Binding-site contacts:
Ligand atom OAG contacts residue LYS129 of chain 1.B at 3.3 Å.
Ligand atom CAM contacts residue LEU48 of chain 1.B at 4.3 Å (hydrophobic).
Ligand atom CAZ contacts residue ILE132 of chain 1.B at 4.2 Å (hydrophobic).
Ligand atom CAD contacts residue ILE132 of chain 1.B at 4.0 Å (hydrophobic).
Ligand atom CAI contacts residue ILE132 of chain 1.B at 4.0 Å (hydrophobic).
Ligand atom CBD contacts residue ILE132 of chain 1.B at 4.0 Å (hydrophobic).
Ligand atom CAR contacts residue LYS129 of chain 1.B at 3.8 Å.
Ligand atom CAI contacts residue SER52 of chain 1.B at 4.3 Å.
Ligand atom CAQ contacts residue TRP136 of chain 1.B at 3.4 Å (hydrophobic).
Ligand atom CAK contacts residue ILE132 of chain 1.B at 4.1 Å (hydrophobic).
Ligand atom CAY contacts residue LYS129 of chain 1.B at 4.2 Å.
Ligand atom CAV contacts residue ILE132 of chain 1.B at 4.1 Å (hydrophobic).
Ligand atom CBG contacts residue CYS55 of chain 1.B at 4.3 Å (hydrophobic).
Ligand atom CAP contacts residue TRP136 of chain 1.B at 3.8 Å (hydrophobic).
Ligand atom CAK contacts residue CYS55 of chain 1.B at 4.1 Å (hydrophobic).
Ligand atom CAP contacts residue CYS55 of chain 1.B at 3.7 Å (hydrophobic).
Ligand atom CAA contacts residue LEU90 of chain 1.B at 3.8 Å (hydrophobic).
Ligand atom CAV contacts residue LEU48 of chain 1.B at 4.4 Å (hydrophobic).
Ligand atom CAY contacts residue LEU48 of chain 1.B at 3.8 Å (hydrophobic).
Ligand atom CBA contacts residue LEU90 of chain 1.B at 4.1 Å (hydrophobic).
Ligand atom CAL contacts residue LEU48 of chain 1.B at 4.3 Å (hydrophobic).
Ligand atom CBC contacts residue LEU48 of chain 1.B at 4.3 Å (hydrophobic).
Ligand atom CAE contacts residue TRP136 of chain 1.B at 3.8 Å (hydrophobic).
Ligand atom CAQ contacts residue SER52 of chain 1.B at 4.5 Å.
Ligand atom CAA contacts residue LEU93 of chain 1.B at 3.9 Å (hydrophobic).
Ligand atom CAK contacts residue SER52 of chain 1.B at 3.9 Å.
Ligand atom CAQ contacts residue CYS55 of chain 1.B at 3.7 Å (hydrophobic).
Ligand atom OAW contacts residue LEU48 of chain 1.B at 3.2 Å.
Ligand atom CAD contacts residue CYS133 of chain 1.B at 3.9 Å (hydrophobic).
Ligand atom CAX contacts residue ARG125 of chain 1.B at 4.2 Å.
Ligand atom CBA contacts residue VAL59 of chain 1.B at 4.4 Å (hydrophobic).
Ligand atom CAN contacts residue VAL59 of chain 1.B at 3.8 Å (hydrophobic).
Ligand atom OAW contacts residue LYS129 of chain 1.B at 4.2 Å.
Ligand atom CAI contacts residue THR51 of chain 1.B at 4.2 Å.
Ligand atom OAG contacts residue LEU48 of chain 1.B at 4.5 Å.
Ligand atom OAH contacts residue ARG125 of chain 1.B at 2.9 Å (salt-bridge).

Sequence of chain 1.B:
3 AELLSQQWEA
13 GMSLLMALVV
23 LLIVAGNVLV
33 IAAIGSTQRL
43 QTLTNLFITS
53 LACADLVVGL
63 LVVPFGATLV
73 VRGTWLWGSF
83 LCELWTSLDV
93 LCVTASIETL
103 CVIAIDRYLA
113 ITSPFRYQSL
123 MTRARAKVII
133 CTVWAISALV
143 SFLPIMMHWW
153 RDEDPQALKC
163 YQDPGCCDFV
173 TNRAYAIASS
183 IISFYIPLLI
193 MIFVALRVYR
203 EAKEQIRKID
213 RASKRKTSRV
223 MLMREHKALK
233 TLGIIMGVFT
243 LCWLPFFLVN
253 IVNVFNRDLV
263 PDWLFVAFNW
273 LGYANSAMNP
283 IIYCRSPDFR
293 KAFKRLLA

A protein and the small-molecule ligand that binds it are described below.
Small molecule (SMILES): CC(C)CCC[C@@H](C)[C@H]1CC[C@H]2[C@@H]3CC=C4C[C@@H](OC(=O)CCC(=O)O)CC[C@]4(C)[C@H]3CC[C@]12C